Binding-site contacts:
Ligand atom O contacts residue TRP97 of chain 1.I at 3.3 Å.
Ligand atom CAG contacts residue LYS71 of chain 1.I at 3.5 Å.
Ligand atom CA contacts residue THR82 of chain 1.I at 3.3 Å.
Ligand atom CAI contacts residue THR82 of chain 1.I at 3.7 Å.
Ligand atom CBF contacts residue TRP97 of chain 1.I at 3.9 Å (hydrophobic).
Ligand atom CAJ contacts residue LEU66 of chain 1.I at 3.8 Å (hydrophobic).
Ligand atom CB contacts residue GLU88 of chain 1.I at 3.3 Å.
Ligand atom CBH contacts residue THR82 of chain 1.I at 4.0 Å.
Ligand atom OAF contacts residue THR82 of chain 1.I at 3.0 Å (h-bond).
Ligand atom CAA contacts residue TRP84 of chain 1.I at 3.6 Å (hydrophobic).
Ligand atom CBI contacts residue GLY80 of chain 1.I at 3.6 Å.
Ligand atom OAF contacts residue LEU81 of chain 1.I at 3.5 Å.
Ligand atom CAZ contacts residue THR82 of chain 1.I at 4.0 Å.
Ligand atom N contacts residue ASP83 of chain 1.I at 2.9 Å (salt-bridge).
Ligand atom NAB contacts residue ASP83 of chain 1.I at 3.2 Å (salt-bridge).
Ligand atom CAG contacts residue VAL72 of chain 1.I at 3.9 Å (hydrophobic).
Ligand atom CAJ contacts residue LYS73 of chain 1.I at 3.4 Å.
Ligand atom NAX contacts residue THR82 of chain 1.I at 2.9 Å (h-bond).
Ligand atom NAW contacts residue GLY80 of chain 1.I at 3.6 Å (h-bond).
Ligand atom CAI contacts residue LYS71 of chain 1.I at 3.6 Å.
Ligand atom CAM contacts residue GLY80 of chain 1.I at 3.5 Å.
Ligand atom CA contacts residue ASP83 of chain 1.I at 3.2 Å.
Ligand atom N contacts residue GLU88 of chain 1.I at 3.2 Å (salt-bridge).
Ligand atom CAI contacts residue LEU81 of chain 1.I at 3.4 Å (hydrophobic).
Ligand atom CAJ contacts residue LYS71 of chain 1.I at 3.9 Å.
Ligand atom C contacts residue THR82 of chain 1.I at 3.6 Å.
Ligand atom CAI contacts residue GLY80 of chain 1.I at 3.7 Å.
Ligand atom CA contacts residue GLU88 of chain 1.I at 3.7 Å.
Ligand atom CAM contacts residue THR82 of chain 1.I at 3.2 Å.
Ligand atom CAR contacts residue ASP83 of chain 1.I at 3.9 Å.
Ligand atom CB contacts residue GLN93 of chain 1.I at 3.5 Å.
Ligand atom CAG contacts residue LEU66 of chain 1.I at 3.6 Å (hydrophobic).
Ligand atom CAV contacts residue TYR98 of chain 1.I at 3.9 Å (hydrophobic).
Ligand atom OAE contacts residue THR82 of chain 1.I at 3.6 Å (h-bond).
Ligand atom CAM contacts residue LEU81 of chain 1.I at 3.5 Å (hydrophobic).
Ligand atom CAA contacts residue THR82 of chain 1.I at 3.9 Å.
Ligand atom CAA contacts residue GLU88 of chain 1.I at 4.0 Å.
Ligand atom CAI contacts residue VAL72 of chain 1.I at 3.6 Å (hydrophobic).
Ligand atom CAA contacts residue LEU81 of chain 1.I at 3.6 Å (hydrophobic).
Ligand atom CAA contacts residue GLN93 of chain 1.I at 4.0 Å.

This small molecule binds to this protein.
Small molecule (SMILES): CC[C@H](N)C(=O)N[C@@H]1C(=O)N2[C@@H](CC[C@@H]1CN)CC[C@H]2C(=O)NC(c1ccccc1)c1ccccc1

Sequence of chain 1.I:
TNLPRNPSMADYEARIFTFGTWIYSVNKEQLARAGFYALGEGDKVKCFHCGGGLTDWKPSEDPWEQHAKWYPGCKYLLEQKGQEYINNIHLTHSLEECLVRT